Sequence of chain 1.M:
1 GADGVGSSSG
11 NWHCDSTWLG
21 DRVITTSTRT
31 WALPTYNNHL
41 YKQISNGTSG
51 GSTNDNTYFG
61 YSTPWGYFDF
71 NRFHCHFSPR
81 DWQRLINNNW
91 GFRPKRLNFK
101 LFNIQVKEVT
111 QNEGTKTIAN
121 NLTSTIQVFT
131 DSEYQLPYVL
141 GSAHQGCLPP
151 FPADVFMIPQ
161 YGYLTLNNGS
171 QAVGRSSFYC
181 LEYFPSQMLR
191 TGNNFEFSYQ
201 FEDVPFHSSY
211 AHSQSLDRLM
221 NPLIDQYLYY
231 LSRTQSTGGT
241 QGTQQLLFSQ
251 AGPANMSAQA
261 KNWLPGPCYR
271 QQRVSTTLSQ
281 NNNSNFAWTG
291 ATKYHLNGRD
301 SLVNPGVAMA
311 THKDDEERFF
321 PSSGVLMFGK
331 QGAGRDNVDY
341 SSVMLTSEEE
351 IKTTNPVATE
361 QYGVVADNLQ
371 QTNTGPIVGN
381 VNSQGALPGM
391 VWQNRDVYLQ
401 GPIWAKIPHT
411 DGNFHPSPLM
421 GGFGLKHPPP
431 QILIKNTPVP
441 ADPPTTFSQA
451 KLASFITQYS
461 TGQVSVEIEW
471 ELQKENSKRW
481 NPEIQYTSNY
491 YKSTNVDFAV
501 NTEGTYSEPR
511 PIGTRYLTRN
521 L

Sequence of chain 1.BA:
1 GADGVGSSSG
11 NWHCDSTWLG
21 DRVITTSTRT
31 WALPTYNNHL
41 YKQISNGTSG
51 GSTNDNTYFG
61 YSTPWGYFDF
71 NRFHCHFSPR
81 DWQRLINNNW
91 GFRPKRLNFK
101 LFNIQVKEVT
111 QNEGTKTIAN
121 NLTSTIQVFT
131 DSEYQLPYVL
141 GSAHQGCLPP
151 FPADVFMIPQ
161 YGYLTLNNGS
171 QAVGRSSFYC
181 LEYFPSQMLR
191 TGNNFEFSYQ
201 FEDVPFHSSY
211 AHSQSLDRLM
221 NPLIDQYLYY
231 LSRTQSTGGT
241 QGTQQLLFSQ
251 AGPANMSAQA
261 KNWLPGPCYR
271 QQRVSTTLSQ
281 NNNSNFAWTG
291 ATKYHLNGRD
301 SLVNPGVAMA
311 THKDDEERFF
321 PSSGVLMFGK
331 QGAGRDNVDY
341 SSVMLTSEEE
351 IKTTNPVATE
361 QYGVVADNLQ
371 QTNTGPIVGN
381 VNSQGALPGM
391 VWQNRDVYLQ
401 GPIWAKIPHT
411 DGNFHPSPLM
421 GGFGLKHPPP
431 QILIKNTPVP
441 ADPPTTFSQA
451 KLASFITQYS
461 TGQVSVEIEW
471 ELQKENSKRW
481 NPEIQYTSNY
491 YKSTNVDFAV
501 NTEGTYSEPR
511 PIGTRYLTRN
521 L

Binding-site contacts:
Ligand atom C2 contacts residue PRO205 of chain 1.BA at 4.0 Å (hydrophobic).
Ligand atom C5' contacts residue DC1 of chain 1.KD at 3.8 Å.
Ligand atom N6 contacts residue PRO416 of chain 1.BA at 2.8 Å (h-bond).
Ligand atom C2 contacts residue PRO416 of chain 1.BA at 4.2 Å (hydrophobic).
Ligand atom N6 contacts residue PRO205 of chain 1.BA at 4.2 Å.
Ligand atom O4' contacts residue DC1 of chain 1.KD at 4.2 Å.
Ligand atom N9 contacts residue PRO416 of chain 1.BA at 4.3 Å.
Ligand atom N3 contacts residue PRO416 of chain 1.BA at 4.1 Å.
Ligand atom C5 contacts residue PRO416 of chain 1.BA at 3.2 Å (hydrophobic).
Ligand atom C6 contacts residue PRO416 of chain 1.BA at 2.9 Å (hydrophobic).
Ligand atom N1 contacts residue GLY424 of chain 1.BA at 3.9 Å.
Ligand atom OP2 contacts residue DC1 of chain 1.KD at 2.5 Å (h-bond).
Ligand atom C2 contacts residue GLY424 of chain 1.BA at 4.1 Å.
Ligand atom N6 contacts residue SER417 of chain 1.BA at 3.5 Å.
Ligand atom N3 contacts residue PRO205 of chain 1.BA at 4.4 Å.
Ligand atom C5 contacts residue PRO205 of chain 1.BA at 4.2 Å (hydrophobic).
Ligand atom C5 contacts residue HIS415 of chain 1.BA at 4.3 Å.
Ligand atom OP1 contacts residue DC1 of chain 1.KD at 2.5 Å (h-bond).
Ligand atom O5' contacts residue DC1 of chain 1.KD at 2.5 Å (h-bond).
Ligand atom C2' contacts residue PRO416 of chain 1.BA at 4.5 Å (hydrophobic).
Ligand atom N6 contacts residue ASN394 of chain 1.BA at 4.3 Å.
Ligand atom N7 contacts residue HIS415 of chain 1.BA at 3.0 Å (h-bond).
Ligand atom N7 contacts residue PRO416 of chain 1.BA at 3.7 Å.
Ligand atom OP2 contacts residue ASP411 of chain 1.M at 4.2 Å.
Ligand atom N1 contacts residue PRO416 of chain 1.BA at 3.4 Å (h-bond).
Ligand atom C6 contacts residue PRO205 of chain 1.BA at 3.9 Å (hydrophobic).
Ligand atom C4 contacts residue PRO416 of chain 1.BA at 4.0 Å (hydrophobic).
Ligand atom C8 contacts residue HIS415 of chain 1.BA at 3.3 Å.
Ligand atom N1 contacts residue PRO205 of chain 1.BA at 4.0 Å.
Ligand atom P contacts residue DC1 of chain 1.KD at 1.6 Å.
Ligand atom C8 contacts residue PRO416 of chain 1.BA at 4.5 Å (hydrophobic).

This protein binds this small molecule.
Small molecule (SMILES): Nc1ncnc2c1ncn2[C@H]1C[C@H](O)[C@@H](COP(=O)(O)O)O1